Sequence of chain 1.A:
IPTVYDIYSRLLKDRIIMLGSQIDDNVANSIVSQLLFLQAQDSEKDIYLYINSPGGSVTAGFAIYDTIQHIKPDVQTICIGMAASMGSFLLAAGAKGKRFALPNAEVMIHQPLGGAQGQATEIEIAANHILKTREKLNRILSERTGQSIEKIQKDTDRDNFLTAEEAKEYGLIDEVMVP

Sequence of chain 1.G:
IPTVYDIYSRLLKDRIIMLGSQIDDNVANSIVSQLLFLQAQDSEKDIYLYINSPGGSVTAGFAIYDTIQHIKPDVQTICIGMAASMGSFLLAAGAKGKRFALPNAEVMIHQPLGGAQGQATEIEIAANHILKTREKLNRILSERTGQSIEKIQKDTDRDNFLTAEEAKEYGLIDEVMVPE

Binding-site contacts:
Ligand atom CA contacts residue GLN89 of chain 1.G at 3.7 Å.
Ligand atom C6 contacts residue LEU24 of chain 1.G at 3.9 Å (hydrophobic).
Ligand atom CE2 contacts residue TYR63 of chain 1.G at 3.4 Å (hydrophobic).
Ligand atom C contacts residue TYR63 of chain 1.G at 3.5 Å (hydrophobic).
Ligand atom CD2 contacts residue TYR63 of chain 1.G at 3.1 Å (hydrophobic).
Ligand atom CE1 contacts residue LEU115 of chain 1.G at 3.6 Å (hydrophobic).
Ligand atom C3 contacts residue TYR63 of chain 1.G at 3.8 Å (hydrophobic).
Ligand atom CZ contacts residue THR80 of chain 1.A at 3.3 Å.
Ligand atom C2 contacts residue LEU49 of chain 1.A at 3.8 Å (hydrophobic).
Ligand atom CB contacts residue TYR61 of chain 1.G at 3.4 Å (hydrophobic).
Ligand atom C5 contacts residue LEU49 of chain 1.A at 3.7 Å (hydrophobic).
Ligand atom O contacts residue TYR63 of chain 1.G at 2.4 Å (h-bond).
Ligand atom CB contacts residue MET190 of chain 1.G at 3.8 Å (hydrophobic).
Ligand atom O contacts residue TYR61 of chain 1.G at 3.4 Å.
Ligand atom CA contacts residue TYR61 of chain 1.G at 3.4 Å (hydrophobic).
Ligand atom CZ contacts residue ILE93 of chain 1.G at 3.9 Å (hydrophobic).
Ligand atom O contacts residue GLN89 of chain 1.G at 3.8 Å.
Ligand atom CB contacts residue TYR61 of chain 1.G at 3.6 Å (hydrophobic).
Ligand atom N contacts residue TYR61 of chain 1.G at 3.5 Å.
Ligand atom CB contacts residue ILE91 of chain 1.G at 3.9 Å (hydrophobic).
Ligand atom CA contacts residue TYR61 of chain 1.G at 3.4 Å (hydrophobic).
Ligand atom C5 contacts residue ILE29 of chain 1.G at 3.5 Å (hydrophobic).
Ligand atom C6 contacts residue ALA53 of chain 1.A at 3.5 Å (hydrophobic).
Ligand atom CE1 contacts residue THR80 of chain 1.A at 3.6 Å.
Ligand atom CD contacts residue TYR63 of chain 1.G at 3.6 Å (hydrophobic).
Ligand atom CE2 contacts residue LEU49 of chain 1.A at 3.8 Å (hydrophobic).
Ligand atom CB contacts residue TYR63 of chain 1.G at 3.7 Å (hydrophobic).
Ligand atom O1 contacts residue GLN52 of chain 1.A at 3.1 Å (h-bond).
Ligand atom C contacts residue TYR61 of chain 1.G at 3.2 Å (hydrophobic).
Ligand atom C6 contacts residue ASP27 of chain 1.G at 3.0 Å.
Ligand atom CA contacts residue TYR63 of chain 1.G at 3.8 Å (hydrophobic).
Ligand atom N contacts residue TYR63 of chain 1.G at 2.9 Å (h-bond).
Ligand atom C5 contacts residue LEU24 of chain 1.G at 3.7 Å (hydrophobic).
Ligand atom CE contacts residue ASP27 of chain 1.G at 3.2 Å.
Ligand atom N contacts residue LEU49 of chain 1.A at 3.7 Å.
Ligand atom C4 contacts residue LEU49 of chain 1.A at 3.8 Å (hydrophobic).
Ligand atom CZ contacts residue LEU115 of chain 1.G at 3.7 Å (hydrophobic).
Ligand atom CD1 contacts residue HIS83 of chain 1.A at 3.4 Å.
Ligand atom CB contacts residue GLN89 of chain 1.G at 3.1 Å.
Ligand atom C2 contacts residue TYR63 of chain 1.G at 3.8 Å (hydrophobic).

The protein below binds the small molecule below.
Small molecule (SMILES): CC/C=C/C(=O)N[C@@H](Cc1ccccc1)C(=O)N[C@H]1COC(=O)[C@@H]2C[C@@H](C)CN2C(=O)[C@H](C)NC(=O)[C@@H]2CCCCN2C(=O)[C@@H]2CCCN2C1=O